Binding-site contacts:
Ligand atom N2 contacts residue ASN82 of chain 1.L at 2.9 Å (h-bond).
Ligand atom O7 contacts residue GLU72 of chain 1.L at 3.9 Å.
Ligand atom C7 contacts residue ASN79 of chain 1.L at 3.7 Å.
Ligand atom O6 contacts residue ARG291 of chain 1.K at 4.1 Å.
Ligand atom O7 contacts residue ASN79 of chain 1.L at 4.0 Å.
Ligand atom C7 contacts residue ASN82 of chain 1.L at 4.0 Å.
Ligand atom C3 contacts residue GLU72 of chain 1.L at 4.1 Å.
Ligand atom C8 contacts residue LYS75 of chain 1.L at 3.6 Å.
Ligand atom O5 contacts residue ASN82 of chain 1.L at 2.5 Å (h-bond).
Ligand atom O3 contacts residue GLU72 of chain 1.L at 3.6 Å.
Ligand atom C5 contacts residue ASN82 of chain 1.L at 3.9 Å.
Ligand atom C8 contacts residue GLU72 of chain 1.L at 4.0 Å.
Ligand atom C7 contacts residue GLU72 of chain 1.L at 3.8 Å.
Ligand atom N2 contacts residue GLU72 of chain 1.L at 4.3 Å.
Ligand atom N2 contacts residue GLY78 of chain 1.L at 4.5 Å.
Ligand atom C8 contacts residue ASN79 of chain 1.L at 3.2 Å.
Ligand atom N2 contacts residue ASN79 of chain 1.L at 4.3 Å.
Ligand atom C2 contacts residue ASN82 of chain 1.L at 2.5 Å.
Ligand atom C4 contacts residue ASN82 of chain 1.L at 4.3 Å.
Ligand atom C7 contacts residue LYS75 of chain 1.L at 4.0 Å.
Ligand atom C1 contacts residue ASN82 of chain 1.L at 1.5 Å.
Ligand atom C3 contacts residue ASN82 of chain 1.L at 3.9 Å.
Ligand atom C8 contacts residue GLY78 of chain 1.L at 4.0 Å.
Ligand atom O7 contacts residue LYS75 of chain 1.L at 3.4 Å (salt-bridge).

A protein and the small-molecule ligand that binds it are described below.
Small molecule (SMILES): CC(=O)N[C@@H]1[C@@H](O)[C@H](O)[C@@H](CO)O[C@H]1O

Sequence of chain 1.K:
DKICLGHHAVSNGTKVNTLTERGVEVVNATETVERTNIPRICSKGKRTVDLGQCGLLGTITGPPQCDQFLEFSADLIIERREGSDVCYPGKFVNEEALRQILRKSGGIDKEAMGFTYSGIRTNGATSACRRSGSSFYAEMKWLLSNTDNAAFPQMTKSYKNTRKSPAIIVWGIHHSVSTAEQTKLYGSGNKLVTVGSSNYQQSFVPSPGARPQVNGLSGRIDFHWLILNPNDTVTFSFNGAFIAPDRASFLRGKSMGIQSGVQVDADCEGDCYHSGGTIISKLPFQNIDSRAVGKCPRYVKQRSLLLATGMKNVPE

Sequence of chain 1.L:
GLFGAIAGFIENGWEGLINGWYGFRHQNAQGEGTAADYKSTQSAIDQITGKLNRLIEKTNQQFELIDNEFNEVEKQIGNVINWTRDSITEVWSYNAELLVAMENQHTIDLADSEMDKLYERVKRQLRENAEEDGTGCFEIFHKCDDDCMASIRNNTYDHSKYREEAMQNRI